Sequence of chain 1.C:
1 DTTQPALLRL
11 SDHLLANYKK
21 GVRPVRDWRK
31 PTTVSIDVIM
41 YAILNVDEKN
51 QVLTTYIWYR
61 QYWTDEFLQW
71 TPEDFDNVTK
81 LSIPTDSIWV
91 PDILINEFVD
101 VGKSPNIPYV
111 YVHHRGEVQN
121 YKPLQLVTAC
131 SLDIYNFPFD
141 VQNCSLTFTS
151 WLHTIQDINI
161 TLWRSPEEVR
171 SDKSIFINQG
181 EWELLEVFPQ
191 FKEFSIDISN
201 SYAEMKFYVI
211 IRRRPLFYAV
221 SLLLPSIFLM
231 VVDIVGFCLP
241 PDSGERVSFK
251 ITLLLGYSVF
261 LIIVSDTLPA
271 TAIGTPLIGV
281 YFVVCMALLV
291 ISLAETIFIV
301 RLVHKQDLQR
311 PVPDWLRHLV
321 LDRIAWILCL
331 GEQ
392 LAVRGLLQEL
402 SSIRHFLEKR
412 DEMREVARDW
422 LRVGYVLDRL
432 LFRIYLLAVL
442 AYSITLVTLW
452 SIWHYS

The protein below binds the small molecule below.
Small molecule (SMILES): CC(=O)N[C@H]1[C@H](O[C@H]2[C@H](O)[C@@H](NC(C)=O)CO[C@@H]2CO)O[C@H](CO)[C@H](O[C@@H]2O[C@H](CO)[C@@H](O)[C@H](O)[C@@H]2O)[C@@H]1O

Binding-site contacts:
Ligand atom O5 contacts residue THR161 of chain 1.C at 3.7 Å.
Ligand atom O5 contacts residue ASN159 of chain 1.C at 2.5 Å (h-bond).
Ligand atom O6 contacts residue THR161 of chain 1.C at 4.1 Å.
Ligand atom O6 contacts residue PHE191 of chain 1.C at 3.4 Å.
Ligand atom C7 contacts residue THR33 of chain 1.C at 3.2 Å.
Ligand atom C8 contacts residue THR33 of chain 1.C at 3.6 Å.
Ligand atom C4 contacts residue THR161 of chain 1.C at 4.1 Å.
Ligand atom C5 contacts residue ASN159 of chain 1.C at 3.7 Å.
Ligand atom O7 contacts residue ASN159 of chain 1.C at 3.7 Å.
Ligand atom C7 contacts residue ASN159 of chain 1.C at 3.5 Å.
Ligand atom N2 contacts residue THR33 of chain 1.C at 4.4 Å.
Ligand atom O6 contacts residue ASN159 of chain 1.C at 3.9 Å.
Ligand atom C3 contacts residue ASN159 of chain 1.C at 3.8 Å.
Ligand atom C4 contacts residue ASN159 of chain 1.C at 4.2 Å.
Ligand atom O7 contacts residue THR161 of chain 1.C at 4.3 Å.
Ligand atom O6 contacts residue ILE160 of chain 1.C at 3.3 Å (h-bond).
Ligand atom C5 contacts residue THR161 of chain 1.C at 4.4 Å.
Ligand atom O5 contacts residue ILE160 of chain 1.C at 4.5 Å.
Ligand atom C3 contacts residue THR161 of chain 1.C at 4.5 Å.
Ligand atom C1 contacts residue ASN159 of chain 1.C at 1.4 Å.
Ligand atom C1 contacts residue THR161 of chain 1.C at 4.1 Å.
Ligand atom N2 contacts residue ASN159 of chain 1.C at 2.8 Å (h-bond).
Ligand atom O7 contacts residue THR33 of chain 1.C at 2.5 Å (h-bond).
Ligand atom C2 contacts residue ASN159 of chain 1.C at 2.4 Å.
Ligand atom C2 contacts residue THR161 of chain 1.C at 3.9 Å.
Ligand atom C6 contacts residue PHE191 of chain 1.C at 4.1 Å (hydrophobic).